Binding-site contacts:
Ligand atom N5 contacts residue APS1 of chain 1.G at 0.2 Å (h-bond).
Ligand atom N3 contacts residue TYR87 of chain 1.B at 3.6 Å.
Ligand atom N5 contacts residue ALA123 of chain 1.B at 3.0 Å.
Ligand atom N2 contacts residue TYR127 of chain 1.B at 3.2 Å.
Ligand atom C3 contacts residue MET83 of chain 1.B at 3.4 Å (hydrophobic).
Ligand atom N2 contacts residue GLN80 of chain 1.B at 2.6 Å (h-bond).
Ligand atom C8 contacts residue APS1 of chain 1.G at 0.0 Å.
Ligand atom C1 contacts residue GLN80 of chain 1.B at 3.3 Å.
Ligand atom O1 contacts residue APS1 of chain 1.G at 0.0 Å.
Ligand atom C2 contacts residue GLN80 of chain 1.B at 3.3 Å.
Ligand atom C9 contacts residue GLU180 of chain 1.B at 3.5 Å.
Ligand atom O1 contacts residue GLU180 of chain 1.B at 3.1 Å (salt-bridge).
Ligand atom N5 contacts residue GLN80 of chain 1.B at 2.5 Å (h-bond).
Ligand atom C6 contacts residue TYR87 of chain 1.B at 3.5 Å (hydrophobic).
Ligand atom C1 contacts residue APS1 of chain 1.G at 0.0 Å.
Ligand atom C8 contacts residue GLU180 of chain 1.B at 3.8 Å.
Ligand atom C4 contacts residue APS1 of chain 1.G at 0.0 Å.
Ligand atom C3 contacts residue APS1 of chain 1.G at 0.0 Å.
Ligand atom C6 contacts residue ARG118 of chain 1.B at 3.2 Å.
Ligand atom N1 contacts residue APS1 of chain 1.G at 0.0 Å (h-bond).
Ligand atom C9 contacts residue TYR127 of chain 1.B at 3.8 Å (hydrophobic).
Ligand atom N2 contacts residue APS1 of chain 1.G at 0.0 Å (h-bond).
Ligand atom C1 contacts residue MET83 of chain 1.B at 3.8 Å (hydrophobic).
Ligand atom N1 contacts residue MET83 of chain 1.B at 3.7 Å.
Ligand atom C6 contacts residue TRP43 of chain 1.B at 3.6 Å (hydrophobic).
Ligand atom N4 contacts residue APS1 of chain 1.G at 0.0 Å (h-bond).
Ligand atom N1 contacts residue TYR127 of chain 1.B at 3.4 Å.
Ligand atom N3 contacts residue APS1 of chain 1.G at 0.0 Å (h-bond).
Ligand atom C7 contacts residue APS1 of chain 1.G at 0.1 Å.
Ligand atom C9 contacts residue APS1 of chain 1.G at 0.1 Å.
Ligand atom C1 contacts residue TYR127 of chain 1.B at 3.2 Å (hydrophobic).
Ligand atom C6 contacts residue APS1 of chain 1.G at 0.0 Å.
Ligand atom C2 contacts residue MET83 of chain 1.B at 3.7 Å (hydrophobic).
Ligand atom C4 contacts residue MET83 of chain 1.B at 3.4 Å (hydrophobic).
Ligand atom C2 contacts residue APS1 of chain 1.G at 0.0 Å.
Ligand atom C9 contacts residue HIS13 of chain 1.B at 3.8 Å.
Ligand atom N3 contacts residue ARG118 of chain 1.B at 3.8 Å.
Ligand atom C2 contacts residue TYR127 of chain 1.B at 3.7 Å (hydrophobic).
Ligand atom N4 contacts residue ARG118 of chain 1.B at 3.7 Å.
Ligand atom C7 contacts residue ARG118 of chain 1.B at 3.7 Å.

Sequence of chain 1.B:
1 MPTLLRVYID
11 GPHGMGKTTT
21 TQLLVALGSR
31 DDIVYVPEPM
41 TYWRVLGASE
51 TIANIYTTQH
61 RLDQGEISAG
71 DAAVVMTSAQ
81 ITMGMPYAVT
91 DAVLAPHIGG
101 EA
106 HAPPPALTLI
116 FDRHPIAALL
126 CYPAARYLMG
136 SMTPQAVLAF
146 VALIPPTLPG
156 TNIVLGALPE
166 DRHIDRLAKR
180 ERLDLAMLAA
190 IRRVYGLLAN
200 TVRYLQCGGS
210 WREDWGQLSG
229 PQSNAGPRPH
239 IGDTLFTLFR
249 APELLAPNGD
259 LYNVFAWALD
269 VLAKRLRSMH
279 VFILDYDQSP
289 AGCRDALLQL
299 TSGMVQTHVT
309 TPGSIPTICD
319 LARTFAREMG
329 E

The small molecule below binds the protein below.
Small molecule (SMILES): C[C@@H](O)Cn1cnc2c(N)ncnc21